Binding-site contacts:
Ligand atom O3P contacts residue LYS66 of chain 1.A at 3.5 Å.
Ligand atom N contacts residue GLU67 of chain 1.A at 3.3 Å (salt-bridge).
Ligand atom CE contacts residue GLU67 of chain 1.A at 3.5 Å.
Ligand atom C contacts residue GLU80 of chain 1.A at 3.7 Å.
Ligand atom CH2 contacts residue GLU67 of chain 1.A at 3.3 Å.
Ligand atom P contacts residue HIS84 of chain 1.A at 3.8 Å.
Ligand atom N contacts residue GLU80 of chain 1.A at 2.7 Å (salt-bridge).
Ligand atom O2P contacts residue LYS66 of chain 1.A at 2.9 Å (salt-bridge).
Ligand atom CG2 contacts residue GLU67 of chain 1.A at 4.0 Å.
Ligand atom CA contacts residue LEU68 of chain 1.A at 3.9 Å (hydrophobic).
Ligand atom CD contacts residue GLU55 of chain 1.A at 3.8 Å.
Ligand atom OG1 contacts residue HIS84 of chain 1.A at 3.7 Å.
Ligand atom O contacts residue LEU68 of chain 1.A at 3.4 Å.
Ligand atom CB contacts residue GLU69 of chain 1.A at 3.8 Å.
Ligand atom CG contacts residue LEU58 of chain 1.A at 3.9 Å (hydrophobic).
Ligand atom CB contacts residue GLU80 of chain 1.A at 3.9 Å.
Ligand atom CA contacts residue GLU69 of chain 1.A at 3.4 Å.
Ligand atom C contacts residue LEU68 of chain 1.A at 3.9 Å (hydrophobic).
Ligand atom CA contacts residue ASP75 of chain 1.A at 3.6 Å.
Ligand atom CA contacts residue GLU69 of chain 1.A at 3.7 Å.
Ligand atom C contacts residue HIS84 of chain 1.A at 3.8 Å.
Ligand atom O contacts residue HIS84 of chain 1.A at 2.7 Å (h-bond).
Ligand atom O contacts residue GLU69 of chain 1.A at 2.7 Å (salt-bridge).
Ligand atom O3P contacts residue HIS84 of chain 1.A at 2.6 Å (h-bond).
Ligand atom N contacts residue GLU69 of chain 1.A at 2.6 Å (salt-bridge).
Ligand atom CB contacts residue TRP71 of chain 1.A at 3.2 Å (hydrophobic).
Ligand atom NZ contacts residue GLU67 of chain 1.A at 3.8 Å.
Ligand atom CB contacts residue GLU69 of chain 1.A at 3.6 Å.
Ligand atom C contacts residue GLU67 of chain 1.A at 3.8 Å.
Ligand atom C contacts residue GLU69 of chain 1.A at 3.6 Å.
Ligand atom CH1 contacts residue GLU67 of chain 1.A at 3.9 Å.
Ligand atom N contacts residue ASP75 of chain 1.A at 2.8 Å (salt-bridge).
Ligand atom CB contacts residue ASP75 of chain 1.A at 3.7 Å.
Ligand atom CA contacts residue GLU80 of chain 1.A at 3.6 Å.
Ligand atom C contacts residue GLU69 of chain 1.A at 3.5 Å.
Ligand atom CA contacts residue GLY70 of chain 1.A at 3.7 Å.
Ligand atom P contacts residue LYS66 of chain 1.A at 3.7 Å.
Ligand atom CA contacts residue GLU67 of chain 1.A at 3.6 Å.
Ligand atom O contacts residue GLU80 of chain 1.A at 3.0 Å (salt-bridge).
Ligand atom N contacts residue LEU68 of chain 1.A at 3.9 Å.

The protein below binds the small molecule below.
Small molecule (SMILES): C[C@H](N)C(=O)N[C@@H](C)C(=O)N[C@H](C(=O)N[C@H](C=O)CCCCN(C)C)[C@@H](C)OP(=O)(O)O

Sequence of chain 1.A:
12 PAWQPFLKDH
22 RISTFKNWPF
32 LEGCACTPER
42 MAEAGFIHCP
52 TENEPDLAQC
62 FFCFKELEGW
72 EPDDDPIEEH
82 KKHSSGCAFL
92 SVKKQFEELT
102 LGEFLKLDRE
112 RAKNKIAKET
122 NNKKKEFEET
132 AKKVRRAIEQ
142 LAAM